Sequence of chain 1.I:
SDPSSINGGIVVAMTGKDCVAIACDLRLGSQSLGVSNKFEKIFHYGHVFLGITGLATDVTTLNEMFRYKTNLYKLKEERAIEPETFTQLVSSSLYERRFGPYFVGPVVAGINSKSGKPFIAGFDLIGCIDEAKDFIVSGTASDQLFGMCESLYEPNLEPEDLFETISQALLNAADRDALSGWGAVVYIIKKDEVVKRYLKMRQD

A protein and the small-molecule ligand that binds it are described below.
Small molecule (SMILES): CC(C)C[C@H](NC(=O)OCc1ccccc1)C(=O)N[C@@H](CC(C)C)C(=O)N[C@@H](CC(C)C)[C@@H](O)[C@H](C)CO

Sequence of chain 1.H:
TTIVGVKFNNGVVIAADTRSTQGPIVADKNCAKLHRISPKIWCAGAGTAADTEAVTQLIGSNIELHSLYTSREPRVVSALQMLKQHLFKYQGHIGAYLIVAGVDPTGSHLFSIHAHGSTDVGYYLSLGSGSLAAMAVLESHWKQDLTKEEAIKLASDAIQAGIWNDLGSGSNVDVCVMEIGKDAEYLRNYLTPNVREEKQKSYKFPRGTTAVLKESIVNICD

Binding-site contacts:
Ligand atom O43 contacts residue THR1 of chain 1.H at 2.4 Å (h-bond).
Ligand atom C14 contacts residue GLN22 of chain 1.H at 3.9 Å.
Ligand atom N24 contacts residue THR1 of chain 1.H at 3.7 Å.
Ligand atom C35 contacts residue GLY168 of chain 1.H at 3.4 Å.
Ligand atom C7 contacts residue ASP125 of chain 1.I at 3.7 Å.
Ligand atom C14 contacts residue ALA27 of chain 1.H at 3.6 Å (hydrophobic).
Ligand atom C45 contacts residue ARG19 of chain 1.H at 2.9 Å.
Ligand atom C25 contacts residue THR1 of chain 1.H at 2.4 Å.
Ligand atom C45 contacts residue LYS33 of chain 1.H at 3.0 Å.
Ligand atom C11 contacts residue ASP125 of chain 1.I at 3.8 Å.
Ligand atom C27 contacts residue THR1 of chain 1.H at 3.2 Å.
Ligand atom C15 contacts residue THR21 of chain 1.H at 3.7 Å.
Ligand atom C35 contacts residue THR21 of chain 1.H at 3.7 Å.
Ligand atom O23 contacts residue THR21 of chain 1.H at 3.3 Å (h-bond).
Ligand atom C25 contacts residue GLY47 of chain 1.H at 3.8 Å.
Ligand atom C34 contacts residue THR1 of chain 1.H at 1.5 Å.
Ligand atom O40 contacts residue THR1 of chain 1.H at 3.2 Å (h-bond).
Ligand atom C17 contacts residue THR21 of chain 1.H at 3.7 Å.
Ligand atom C34 contacts residue GLY168 of chain 1.H at 3.4 Å.
Ligand atom C45 contacts residue THR1 of chain 1.H at 2.2 Å.
Ligand atom N9 contacts residue ASP125 of chain 1.I at 2.9 Å (salt-bridge).
Ligand atom C27 contacts residue LYS33 of chain 1.H at 3.7 Å.
Ligand atom N24 contacts residue GLY47 of chain 1.H at 3.1 Å (h-bond).
Ligand atom C10 contacts residue THR21 of chain 1.H at 3.6 Å.
Ligand atom N16 contacts residue THR21 of chain 1.H at 2.8 Å (h-bond).
Ligand atom C26 contacts residue THR1 of chain 1.H at 2.7 Å.
Ligand atom O30 contacts residue ALA49 of chain 1.H at 3.1 Å (h-bond).
Ligand atom O43 contacts residue GLY47 of chain 1.H at 3.5 Å (h-bond).
Ligand atom C22 contacts residue GLY47 of chain 1.H at 3.7 Å.
Ligand atom C28 contacts residue SER20 of chain 1.H at 3.4 Å.
Ligand atom C35 contacts residue THR1 of chain 1.H at 2.5 Å.
Ligand atom C33 contacts residue THR1 of chain 1.H at 1.4 Å.
Ligand atom C17 contacts residue GLY47 of chain 1.H at 3.6 Å.
Ligand atom C12 contacts residue ASP125 of chain 1.I at 3.8 Å.
Ligand atom C18 contacts residue THR21 of chain 1.H at 3.7 Å.
Ligand atom O23 contacts residue SER20 of chain 1.H at 3.2 Å (h-bond).
Ligand atom C26 contacts residue GLY47 of chain 1.H at 3.3 Å.
Ligand atom C45 contacts residue GLY168 of chain 1.H at 3.3 Å.
Ligand atom C29 contacts residue GLY45 of chain 1.H at 3.2 Å.
Ligand atom O6 contacts residue ASP125 of chain 1.I at 3.5 Å (salt-bridge).